Binding-site contacts:
Ligand atom O13 contacts residue GLY125 of chain 2.A at 3.6 Å.
Ligand atom N8 contacts residue GLY148 of chain 2.A at 3.8 Å.
Ligand atom C9 contacts residue GLY148 of chain 2.A at 3.8 Å.
Ligand atom C11 contacts residue TYR123 of chain 2.A at 3.4 Å (hydrophobic).
Ligand atom O3 contacts residue SER140 of chain 2.A at 3.5 Å.
Ligand atom C2 contacts residue PRO152 of chain 2.A at 3.9 Å (hydrophobic).
Ligand atom C5 contacts residue PRO152 of chain 2.A at 3.6 Å (hydrophobic).
Ligand atom C12 contacts residue GLY125 of chain 2.A at 3.6 Å.
Ligand atom C7 contacts residue LEU146 of chain 2.A at 3.8 Å (hydrophobic).
Ligand atom O3 contacts residue PRO152 of chain 2.A at 3.7 Å.
Ligand atom C5 contacts residue SER96 of chain 2.A at 3.4 Å.
Ligand atom C5 contacts residue LEU95 of chain 2.A at 3.7 Å (hydrophobic).
Ligand atom C2 contacts residue SER140 of chain 2.A at 3.8 Å.
Ligand atom O3 contacts residue ILE141 of chain 2.A at 2.9 Å (h-bond).
Ligand atom C10 contacts residue GLY148 of chain 2.A at 3.8 Å.
Ligand atom N1 contacts residue TYR144 of chain 2.A at 3.1 Å (h-bond).
Ligand atom O13 contacts residue GLY121 of chain 2.A at 3.3 Å.
Ligand atom N15 contacts residue LEU146 of chain 2.A at 2.9 Å (h-bond).
Ligand atom C16 contacts residue TYR144 of chain 2.A at 3.4 Å (hydrophobic).
Ligand atom O13 contacts residue TYR94 of chain 2.A at 2.6 Å (h-bond).
Ligand atom N15 contacts residue PRO97 of chain 2.A at 3.9 Å.
Ligand atom N8 contacts residue LEU146 of chain 2.A at 3.0 Å (h-bond).
Ligand atom C11 contacts residue ARG122 of chain 2.A at 3.8 Å.
Ligand atom C10 contacts residue LEU146 of chain 2.A at 3.8 Å (hydrophobic).
Ligand atom C5 contacts residue PRO97 of chain 2.A at 3.7 Å (hydrophobic).
Ligand atom N1 contacts residue GLY142 of chain 2.A at 3.0 Å (h-bond).
Ligand atom C4 contacts residue PRO152 of chain 2.A at 3.7 Å (hydrophobic).
Ligand atom C16 contacts residue LEU146 of chain 2.A at 3.6 Å (hydrophobic).
Ligand atom C6 contacts residue PRO97 of chain 2.A at 3.9 Å (hydrophobic).
Ligand atom C6 contacts residue LEU95 of chain 2.A at 3.6 Å (hydrophobic).
Ligand atom N1 contacts residue SER140 of chain 2.A at 3.4 Å (h-bond).
Ligand atom C2 contacts residue ILE141 of chain 2.A at 3.8 Å (hydrophobic).
Ligand atom C6 contacts residue SER96 of chain 2.A at 3.9 Å.
Ligand atom C11 contacts residue GLY125 of chain 2.A at 3.7 Å.
Ligand atom C9 contacts residue GLY149 of chain 2.A at 3.9 Å.
Ligand atom C10 contacts residue GLY121 of chain 2.A at 3.7 Å.
Ligand atom C4 contacts residue PRO97 of chain 2.A at 3.7 Å (hydrophobic).
Ligand atom C10 contacts residue THR147 of chain 2.A at 3.9 Å.
Ligand atom C12 contacts residue TYR94 of chain 2.A at 3.5 Å (hydrophobic).
Ligand atom C16 contacts residue PRO97 of chain 2.A at 3.6 Å (hydrophobic).

Sequence of chain 2.A:
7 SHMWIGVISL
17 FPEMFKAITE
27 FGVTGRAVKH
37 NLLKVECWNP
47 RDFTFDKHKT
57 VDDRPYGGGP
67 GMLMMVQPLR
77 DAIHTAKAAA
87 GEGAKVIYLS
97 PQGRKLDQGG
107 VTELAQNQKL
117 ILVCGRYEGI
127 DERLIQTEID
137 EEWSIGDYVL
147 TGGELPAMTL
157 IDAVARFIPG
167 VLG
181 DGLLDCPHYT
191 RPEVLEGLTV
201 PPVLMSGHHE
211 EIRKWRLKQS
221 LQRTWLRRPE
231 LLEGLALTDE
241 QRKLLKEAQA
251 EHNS

A protein and the small-molecule ligand that binds it are described below.
Small molecule (SMILES): NC(=O)c1ccc(N[C@@H]2CC[C@@H](O)C2)nc1